This protein binds this small molecule.
Small molecule (SMILES): CC(=O)N[C@H]1[C@H](O[C@H]2[C@H](O)[C@@H](NC(C)=O)CO[C@@H]2CO)O[C@H](CO)[C@@H](O[C@@H]2O[C@H](CO)[C@@H](O)[C@H](O[C@H]3O[C@H](CO)[C@@H](O)[C@H](O)[C@@H]3O)[C@@H]2O)[C@@H]1O

Sequence of chain 1.C:
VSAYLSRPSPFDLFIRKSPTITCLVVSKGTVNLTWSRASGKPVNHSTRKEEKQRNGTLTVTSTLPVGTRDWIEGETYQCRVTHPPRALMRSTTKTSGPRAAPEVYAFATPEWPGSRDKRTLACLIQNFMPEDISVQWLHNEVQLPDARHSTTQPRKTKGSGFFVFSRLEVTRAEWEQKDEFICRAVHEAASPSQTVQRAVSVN

Binding-site contacts:
Ligand atom C7 contacts residue ASN69 of chain 1.C at 4.1 Å.
Ligand atom O3 contacts residue TYR14 of chain 1.C at 4.3 Å.
Ligand atom C1 contacts residue ASN69 of chain 1.C at 2.9 Å.
Ligand atom O6 contacts residue LEU34 of chain 1.C at 4.1 Å.
Ligand atom C8 contacts residue ARG68 of chain 1.C at 1.4 Å.
Ligand atom C7 contacts residue ARG68 of chain 1.C at 2.4 Å.
Ligand atom O6 contacts residue TYR14 of chain 1.C at 3.9 Å.
Ligand atom O7 contacts residue ARG68 of chain 1.C at 2.6 Å (salt-bridge).
Ligand atom C2 contacts residue ASN69 of chain 1.C at 4.0 Å.
Ligand atom C5 contacts residue TYR14 of chain 1.C at 4.4 Å (hydrophobic).
Ligand atom C2 contacts residue LEU34 of chain 1.C at 3.9 Å (hydrophobic).
Ligand atom C1 contacts residue THR71 of chain 1.C at 4.1 Å.
Ligand atom O6 contacts residue THR71 of chain 1.C at 4.4 Å.
Ligand atom N2 contacts residue ARG68 of chain 1.C at 3.6 Å (salt-bridge).
Ligand atom C5 contacts residue ASN69 of chain 1.C at 3.8 Å.
Ligand atom C8 contacts residue THR71 of chain 1.C at 2.7 Å.
Ligand atom O2 contacts residue LEU34 of chain 1.C at 2.8 Å.
Ligand atom C1 contacts residue LEU34 of chain 1.C at 4.1 Å (hydrophobic).
Ligand atom O7 contacts residue GLN67 of chain 1.C at 2.8 Å.
Ligand atom N2 contacts residue GLN67 of chain 1.C at 4.0 Å.
Ligand atom O5 contacts residue LEU34 of chain 1.C at 4.2 Å.
Ligand atom O5 contacts residue THR71 of chain 1.C at 4.2 Å.
Ligand atom O5 contacts residue TYR14 of chain 1.C at 3.9 Å.
Ligand atom C1 contacts residue ARG68 of chain 1.C at 4.4 Å.
Ligand atom C8 contacts residue ASN69 of chain 1.C at 3.0 Å.
Ligand atom C2 contacts residue ARG68 of chain 1.C at 4.2 Å.
Ligand atom C6 contacts residue TYR14 of chain 1.C at 3.2 Å (hydrophobic).
Ligand atom O5 contacts residue ASN69 of chain 1.C at 2.7 Å (h-bond).
Ligand atom C6 contacts residue ASN69 of chain 1.C at 4.1 Å.
Ligand atom C8 contacts residue GLN67 of chain 1.C at 2.3 Å.
Ligand atom C7 contacts residue GLN67 of chain 1.C at 2.8 Å.
Ligand atom O6 contacts residue ASN69 of chain 1.C at 4.3 Å.
Ligand atom O4 contacts residue LEU34 of chain 1.C at 3.5 Å.
Ligand atom C2 contacts residue THR71 of chain 1.C at 3.8 Å.
Ligand atom C7 contacts residue THR71 of chain 1.C at 3.8 Å.
Ligand atom N2 contacts residue THR71 of chain 1.C at 4.2 Å.